Sequence of chain 1.B:
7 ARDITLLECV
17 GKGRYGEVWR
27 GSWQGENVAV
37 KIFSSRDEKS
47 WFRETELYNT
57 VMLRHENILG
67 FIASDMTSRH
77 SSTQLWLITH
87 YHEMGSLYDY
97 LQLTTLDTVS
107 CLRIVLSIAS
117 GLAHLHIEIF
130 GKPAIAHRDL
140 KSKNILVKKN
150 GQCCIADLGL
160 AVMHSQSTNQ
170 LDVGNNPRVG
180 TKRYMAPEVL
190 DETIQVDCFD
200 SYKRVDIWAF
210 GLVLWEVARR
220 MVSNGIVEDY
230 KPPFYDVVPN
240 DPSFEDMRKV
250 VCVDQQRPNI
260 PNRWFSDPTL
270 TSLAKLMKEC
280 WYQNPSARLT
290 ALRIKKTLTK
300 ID

The protein below binds the small molecule below.
Small molecule (SMILES): COc1cc(-c2cncc(-c3ccc(C4CCN(C)CC4)cc3)c2C)cc(OC)c1OC

Binding-site contacts:
Ligand atom C14 contacts residue GLY91 of chain 1.B at 3.8 Å.
Ligand atom C29 contacts residue ASN143 of chain 1.B at 3.5 Å.
Ligand atom O02 contacts residue LYS37 of chain 1.B at 3.6 Å.
Ligand atom C04 contacts residue THR85 of chain 1.B at 3.9 Å.
Ligand atom C12 contacts residue VAL16 of chain 1.B at 3.8 Å (hydrophobic).
Ligand atom N08 contacts residue TYR87 of chain 1.B at 3.8 Å.
Ligand atom C13 contacts residue VAL16 of chain 1.B at 3.8 Å (hydrophobic).
Ligand atom C29 contacts residue LYS142 of chain 1.B at 3.6 Å.
Ligand atom N08 contacts residue HIS88 of chain 1.B at 3.0 Å (h-bond).
Ligand atom O28 contacts residue ALA155 of chain 1.B at 3.7 Å.
Ligand atom C06 contacts residue LEU145 of chain 1.B at 3.8 Å (hydrophobic).
Ligand atom C04 contacts residue ALA35 of chain 1.B at 3.8 Å (hydrophobic).
Ligand atom C32 contacts residue LEU83 of chain 1.B at 3.9 Å (hydrophobic).
Ligand atom C07 contacts residue HIS86 of chain 1.B at 3.9 Å.
Ligand atom C26 contacts residue LEU145 of chain 1.B at 3.9 Å (hydrophobic).
Ligand atom C13 contacts residue TYR87 of chain 1.B at 3.7 Å (hydrophobic).
Ligand atom C07 contacts residue ALA35 of chain 1.B at 3.7 Å (hydrophobic).
Ligand atom C12 contacts residue HIS88 of chain 1.B at 3.9 Å.
Ligand atom C29 contacts residue ALA155 of chain 1.B at 3.8 Å (hydrophobic).
Ligand atom C32 contacts residue ASP156 of chain 1.B at 3.7 Å.
Ligand atom C01 contacts residue ALA35 of chain 1.B at 3.6 Å (hydrophobic).
Ligand atom C32 contacts residue GLU50 of chain 1.B at 3.6 Å.
Ligand atom C21 contacts residue VAL16 of chain 1.B at 3.5 Å (hydrophobic).
Ligand atom C11 contacts residue GLY91 of chain 1.B at 3.9 Å.
Ligand atom C22 contacts residue ASP95 of chain 1.B at 3.5 Å.
Ligand atom C01 contacts residue THR85 of chain 1.B at 3.3 Å.
Ligand atom C07 contacts residue LEU145 of chain 1.B at 3.5 Å (hydrophobic).
Ligand atom C09 contacts residue TYR87 of chain 1.B at 3.9 Å (hydrophobic).
Ligand atom C01 contacts residue LYS37 of chain 1.B at 3.6 Å.
Ligand atom C09 contacts residue HIS88 of chain 1.B at 3.2 Å.
Ligand atom C04 contacts residue VAL24 of chain 1.B at 4.0 Å (hydrophobic).
Ligand atom C24 contacts residue LEU145 of chain 1.B at 3.9 Å (hydrophobic).
Ligand atom O02 contacts residue THR85 of chain 1.B at 3.9 Å.
Ligand atom C17 contacts residue ASP95 of chain 1.B at 3.9 Å.
Ligand atom O31 contacts residue LYS37 of chain 1.B at 3.6 Å.
Ligand atom C23 contacts residue GLY91 of chain 1.B at 3.5 Å.
Ligand atom C01 contacts residue LEU83 of chain 1.B at 3.6 Å (hydrophobic).
Ligand atom C22 contacts residue GLY91 of chain 1.B at 3.5 Å.
Ligand atom C16 contacts residue ASP95 of chain 1.B at 3.4 Å.
Ligand atom C12 contacts residue TYR87 of chain 1.B at 3.5 Å (hydrophobic).